Sequence of chain 1.A:
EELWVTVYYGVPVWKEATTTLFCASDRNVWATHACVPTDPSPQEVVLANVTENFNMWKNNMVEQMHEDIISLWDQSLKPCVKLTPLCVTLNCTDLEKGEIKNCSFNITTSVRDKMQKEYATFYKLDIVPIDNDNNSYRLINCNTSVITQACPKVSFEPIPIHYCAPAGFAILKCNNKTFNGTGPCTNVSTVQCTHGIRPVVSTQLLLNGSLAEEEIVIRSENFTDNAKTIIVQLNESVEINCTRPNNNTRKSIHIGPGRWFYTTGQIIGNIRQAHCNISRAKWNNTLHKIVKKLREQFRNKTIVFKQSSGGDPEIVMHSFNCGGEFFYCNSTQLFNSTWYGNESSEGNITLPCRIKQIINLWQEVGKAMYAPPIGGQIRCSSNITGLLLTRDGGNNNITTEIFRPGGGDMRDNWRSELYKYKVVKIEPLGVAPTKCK

Binding-site contacts:
Ligand atom C3 contacts residue NAG2 of chain 1.T at 3.8 Å.
Ligand atom C7 contacts residue GLN366 of chain 1.A at 4.5 Å.
Ligand atom C5 contacts residue ASN369 of chain 1.A at 3.8 Å.
Ligand atom C8 contacts residue GLN366 of chain 1.A at 3.9 Å.
Ligand atom C7 contacts residue ASN369 of chain 1.A at 3.6 Å.
Ligand atom C8 contacts residue NAG1 of chain 1.T at 3.6 Å.
Ligand atom O7 contacts residue ASN369 of chain 1.A at 4.0 Å.
Ligand atom C8 contacts residue NAG2 of chain 1.T at 4.1 Å.
Ligand atom C4 contacts residue ASN369 of chain 1.A at 4.3 Å.
Ligand atom N2 contacts residue ASN369 of chain 1.A at 2.8 Å (h-bond).
Ligand atom C7 contacts residue NAG2 of chain 1.T at 4.0 Å.
Ligand atom N2 contacts residue NAG2 of chain 1.T at 3.6 Å.
Ligand atom C2 contacts residue NAG2 of chain 1.T at 4.3 Å.
Ligand atom O5 contacts residue ASN369 of chain 1.A at 2.5 Å (h-bond).
Ligand atom O3 contacts residue NAG2 of chain 1.T at 3.5 Å.
Ligand atom C7 contacts residue NAG1 of chain 1.T at 4.4 Å.
Ligand atom C3 contacts residue ASN369 of chain 1.A at 3.9 Å.
Ligand atom C8 contacts residue THR365 of chain 1.A at 3.8 Å.
Ligand atom C2 contacts residue ASN369 of chain 1.A at 2.5 Å.
Ligand atom O7 contacts residue GLN366 of chain 1.A at 4.2 Å.
Ligand atom C1 contacts residue ASN369 of chain 1.A at 1.5 Å.

This protein binds this small molecule.
Small molecule (SMILES): CC(=O)N[C@@H]1[C@@H](O)[C@H](O)[C@@H](CO)O[C@H]1O